Binding-site contacts:
Ligand atom O2P contacts residue ASN402 of chain 2.B at 3.0 Å (h-bond).
Ligand atom C1 contacts residue ALA482 of chain 2.B at 3.6 Å (hydrophobic).
Ligand atom O5P contacts residue THR403 of chain 2.B at 2.8 Å (h-bond).
Ligand atom O2 contacts residue ASN402 of chain 2.B at 3.6 Å.
Ligand atom O1 contacts residue LYS487 of chain 2.B at 3.3 Å.
Ligand atom C1 contacts residue VAL486 of chain 2.B at 3.7 Å (hydrophobic).
Ligand atom O3 contacts residue LYS454 of chain 2.B at 3.9 Å.
Ligand atom O1 contacts residue GLY488 of chain 2.B at 2.6 Å (h-bond).
Ligand atom C1 contacts residue GLY488 of chain 2.B at 3.6 Å.
Ligand atom O2P contacts residue ARG457 of chain 2.B at 2.8 Å (salt-bridge).
Ligand atom O4 contacts residue LEU400 of chain 2.B at 2.7 Å (h-bond).
Ligand atom O5 contacts residue TYR489 of chain 2.B at 3.4 Å (h-bond).
Ligand atom C6 contacts residue LEU400 of chain 2.B at 3.5 Å (hydrophobic).
Ligand atom C4 contacts residue LEU400 of chain 2.B at 3.3 Å (hydrophobic).
Ligand atom C5 contacts residue PRO490 of chain 2.B at 3.9 Å (hydrophobic).
Ligand atom C5 contacts residue LEU400 of chain 2.B at 3.9 Å (hydrophobic).
Ligand atom O4 contacts residue HIS481 of chain 2.B at 3.4 Å.
Ligand atom P2 contacts residue THR403 of chain 2.B at 3.5 Å.
Ligand atom O3 contacts residue ALA482 of chain 2.B at 3.1 Å (h-bond).
Ligand atom P2 contacts residue SER401 of chain 2.B at 3.6 Å.
Ligand atom O4P contacts residue SER401 of chain 2.B at 2.5 Å (h-bond).
Ligand atom O6P contacts residue ARG405 of chain 2.B at 3.5 Å.
Ligand atom C6 contacts residue SER406 of chain 2.B at 3.9 Å.
Ligand atom P2 contacts residue ASN402 of chain 2.B at 3.8 Å.
Ligand atom O4P contacts residue ARG405 of chain 2.B at 3.7 Å.
Ligand atom O4P contacts residue THR403 of chain 2.B at 3.8 Å.
Ligand atom P1 contacts residue ARG457 of chain 2.B at 3.8 Å.
Ligand atom O1P contacts residue ARG457 of chain 2.B at 3.0 Å (salt-bridge).
Ligand atom O5 contacts residue GLY488 of chain 2.B at 3.8 Å.
Ligand atom P2 contacts residue SER406 of chain 2.B at 3.7 Å.
Ligand atom O5P contacts residue ASN402 of chain 2.B at 2.6 Å (h-bond).
Ligand atom O5P contacts residue SER401 of chain 2.B at 3.6 Å.
Ligand atom O6P contacts residue THR403 of chain 2.B at 3.0 Å (h-bond).
Ligand atom O4 contacts residue PRO490 of chain 2.B at 3.5 Å.
Ligand atom O4P contacts residue SER406 of chain 2.B at 2.8 Å (h-bond).
Ligand atom O6 contacts residue SER406 of chain 2.B at 3.7 Å.
Ligand atom C5 contacts residue TYR489 of chain 2.B at 3.8 Å (hydrophobic).
Ligand atom O3 contacts residue HIS481 of chain 2.B at 3.6 Å.
Ligand atom O1P contacts residue LYS454 of chain 2.B at 2.8 Å (salt-bridge).
Ligand atom C3 contacts residue ALA482 of chain 2.B at 3.4 Å (hydrophobic).

Sequence of chain 2.B:
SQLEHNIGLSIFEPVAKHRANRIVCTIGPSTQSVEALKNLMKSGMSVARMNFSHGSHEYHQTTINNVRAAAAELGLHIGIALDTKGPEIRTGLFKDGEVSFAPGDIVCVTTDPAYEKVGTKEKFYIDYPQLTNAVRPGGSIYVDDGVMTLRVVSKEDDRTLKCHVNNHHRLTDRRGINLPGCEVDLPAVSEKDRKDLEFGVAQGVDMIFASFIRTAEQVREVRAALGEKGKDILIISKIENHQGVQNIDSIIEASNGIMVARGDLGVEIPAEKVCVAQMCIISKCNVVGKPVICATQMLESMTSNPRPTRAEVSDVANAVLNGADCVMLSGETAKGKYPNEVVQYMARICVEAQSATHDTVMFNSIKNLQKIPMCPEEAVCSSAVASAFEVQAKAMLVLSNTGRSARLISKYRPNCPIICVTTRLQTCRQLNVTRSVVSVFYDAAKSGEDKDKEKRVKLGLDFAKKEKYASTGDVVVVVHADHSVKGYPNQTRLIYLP

This protein binds this small molecule.
Small molecule (SMILES): O=P(O)(O)OC[C@H]1O[C@@](CO)(OP(=O)(O)O)[C@@H](O)[C@@H]1O